A protein and the small-molecule ligand that binds it are described below.
Small molecule (SMILES): NCC(=O)O

Sequence of chain 1.E:
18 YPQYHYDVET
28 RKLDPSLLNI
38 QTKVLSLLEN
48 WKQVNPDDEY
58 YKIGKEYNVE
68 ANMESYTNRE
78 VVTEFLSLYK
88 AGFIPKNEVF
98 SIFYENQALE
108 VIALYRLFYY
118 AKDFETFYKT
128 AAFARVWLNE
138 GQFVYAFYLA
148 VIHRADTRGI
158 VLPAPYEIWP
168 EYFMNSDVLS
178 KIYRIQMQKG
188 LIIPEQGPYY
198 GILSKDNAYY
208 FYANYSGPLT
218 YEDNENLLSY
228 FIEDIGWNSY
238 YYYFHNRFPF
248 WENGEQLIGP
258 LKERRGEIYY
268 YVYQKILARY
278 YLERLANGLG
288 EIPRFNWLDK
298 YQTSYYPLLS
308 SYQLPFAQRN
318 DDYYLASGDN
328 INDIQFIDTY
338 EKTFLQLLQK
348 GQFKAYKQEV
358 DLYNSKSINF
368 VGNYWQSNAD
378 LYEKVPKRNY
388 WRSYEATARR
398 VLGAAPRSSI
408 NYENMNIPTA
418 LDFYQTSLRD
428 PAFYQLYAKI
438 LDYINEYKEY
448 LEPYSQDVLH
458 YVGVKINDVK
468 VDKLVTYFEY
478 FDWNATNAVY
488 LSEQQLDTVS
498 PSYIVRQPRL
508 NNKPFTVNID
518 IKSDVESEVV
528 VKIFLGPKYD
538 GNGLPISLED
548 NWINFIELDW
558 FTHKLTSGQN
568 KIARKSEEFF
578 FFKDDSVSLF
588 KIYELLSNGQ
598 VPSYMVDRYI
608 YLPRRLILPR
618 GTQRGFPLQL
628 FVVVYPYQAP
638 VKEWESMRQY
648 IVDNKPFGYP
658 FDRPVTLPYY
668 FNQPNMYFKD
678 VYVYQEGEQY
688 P

Binding-site contacts:
Ligand atom N contacts residue LYS470 of chain 1.E at 3.7 Å.
Ligand atom N contacts residue TYR681 of chain 1.E at 3.1 Å.
Ligand atom C contacts residue TYR679 of chain 1.E at 4.0 Å (hydrophobic).
Ligand atom CA contacts residue TYR679 of chain 1.E at 3.9 Å (hydrophobic).
Ligand atom O contacts residue TYR679 of chain 1.E at 3.0 Å (h-bond).
Ligand atom N contacts residue TYR679 of chain 1.E at 2.8 Å (h-bond).
Ligand atom CA contacts residue LEU471 of chain 1.E at 3.5 Å (hydrophobic).
Ligand atom N contacts residue LEU471 of chain 1.E at 3.0 Å (h-bond).
Ligand atom CA contacts residue TYR681 of chain 1.E at 4.4 Å (hydrophobic).
Ligand atom CA contacts residue ASP469 of chain 1.E at 3.3 Å.
Ligand atom O contacts residue VAL678 of chain 1.E at 3.5 Å.
Ligand atom OXT contacts residue VAL678 of chain 1.E at 4.2 Å.
Ligand atom CA contacts residue LYS470 of chain 1.E at 3.7 Å.
Ligand atom C contacts residue ASP469 of chain 1.E at 4.4 Å.
Ligand atom N contacts residue ASP469 of chain 1.E at 4.1 Å.
Ligand atom OXT contacts residue VAL468 of chain 1.E at 3.8 Å.
Ligand atom C contacts residue VAL468 of chain 1.E at 4.5 Å (hydrophobic).
Ligand atom C contacts residue VAL678 of chain 1.E at 4.1 Å (hydrophobic).
Ligand atom CA contacts residue VAL468 of chain 1.E at 4.2 Å (hydrophobic).